Sequence of chain 1.B:
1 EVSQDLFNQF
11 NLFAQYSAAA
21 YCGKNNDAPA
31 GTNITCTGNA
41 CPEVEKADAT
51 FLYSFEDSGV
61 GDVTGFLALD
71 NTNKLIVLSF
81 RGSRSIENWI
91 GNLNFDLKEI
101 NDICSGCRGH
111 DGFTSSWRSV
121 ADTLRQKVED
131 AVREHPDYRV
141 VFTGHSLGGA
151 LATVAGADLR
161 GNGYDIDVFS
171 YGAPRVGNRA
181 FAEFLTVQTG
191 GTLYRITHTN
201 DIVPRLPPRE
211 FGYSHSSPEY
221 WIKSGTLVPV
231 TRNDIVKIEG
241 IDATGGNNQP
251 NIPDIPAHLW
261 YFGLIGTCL

Binding-site contacts:
Ligand atom C7 contacts residue ASP62 of chain 1.B at 4.3 Å.
Ligand atom C5 contacts residue SER85 of chain 1.B at 4.1 Å.
Ligand atom C3 contacts residue TRP89 of chain 1.B at 3.7 Å (hydrophobic).
Ligand atom O1 contacts residue LEU147 of chain 1.B at 3.4 Å.
Ligand atom C4 contacts residue ARG84 of chain 1.B at 4.2 Å.
Ligand atom O3 contacts residue SER83 of chain 1.B at 4.5 Å.
Ligand atom O2 contacts residue GLY61 of chain 1.B at 3.9 Å.
Ligand atom C5 contacts residue ARG84 of chain 1.B at 3.4 Å.
Ligand atom C2 contacts residue SER83 of chain 1.B at 4.2 Å.
Ligand atom C6 contacts residue SER83 of chain 1.B at 4.5 Å.
Ligand atom N1 contacts residue GLY61 of chain 1.B at 4.3 Å.
Ligand atom C5 contacts residue SER83 of chain 1.B at 3.3 Å.
Ligand atom C1 contacts residue LEU147 of chain 1.B at 4.2 Å (hydrophobic).
Ligand atom C4 contacts residue SER83 of chain 1.B at 3.5 Å.
Ligand atom N1 contacts residue LEU147 of chain 1.B at 4.1 Å.
Ligand atom C2 contacts residue TRP89 of chain 1.B at 3.0 Å (hydrophobic).
Ligand atom N1 contacts residue TRP89 of chain 1.B at 4.0 Å.
Ligand atom O1 contacts residue TRP89 of chain 1.B at 3.2 Å (h-bond).
Ligand atom C1 contacts residue TRP89 of chain 1.B at 3.8 Å (hydrophobic).
Ligand atom O3 contacts residue ARG84 of chain 1.B at 3.0 Å (salt-bridge).
Ligand atom C3 contacts residue SER83 of chain 1.B at 3.3 Å.

This protein binds this small molecule.
Small molecule (SMILES): O=Cc1ccc([N+](=O)[O-])cc1